Binding-site contacts:
Ligand atom CD1 contacts residue THR43 of chain 2.H at 3.9 Å.
Ligand atom NE1 contacts residue GLN41 of chain 2.H at 2.9 Å (h-bond).
Ligand atom CA contacts residue SER47 of chain 2.G at 3.9 Å.
Ligand atom CG contacts residue SER47 of chain 2.G at 3.8 Å.
Ligand atom CE3 contacts residue HIS27 of chain 2.H at 4.0 Å.
Ligand atom CB contacts residue SER47 of chain 2.G at 3.4 Å.
Ligand atom O contacts residue SER47 of chain 2.G at 2.9 Å (h-bond).
Ligand atom OXT contacts residue THR46 of chain 2.H at 2.8 Å (h-bond).
Ligand atom CA contacts residue THR19 of chain 2.G at 3.7 Å.
Ligand atom CB contacts residue THR19 of chain 2.G at 3.7 Å.
Ligand atom N contacts residue THR24 of chain 2.G at 2.8 Å (h-bond).
Ligand atom CD1 contacts residue SER47 of chain 2.G at 3.5 Å.
Ligand atom NE1 contacts residue ALA40 of chain 2.H at 3.8 Å.
Ligand atom CZ3 contacts residue HIS28 of chain 2.H at 4.0 Å.
Ligand atom C contacts residue THR43 of chain 2.H at 3.5 Å.
Ligand atom CZ2 contacts residue ALA40 of chain 2.H at 3.8 Å (hydrophobic).
Ligand atom OXT contacts residue GLY21 of chain 2.G at 3.8 Å.
Ligand atom CE2 contacts residue ALA40 of chain 2.H at 4.0 Å (hydrophobic).
Ligand atom CH2 contacts residue GLY17 of chain 2.H at 3.5 Å.
Ligand atom O contacts residue THR43 of chain 2.H at 3.6 Å (h-bond).
Ligand atom CZ2 contacts residue THR46 of chain 2.H at 3.9 Å.
Ligand atom C contacts residue GLY21 of chain 2.G at 3.3 Å.
Ligand atom C contacts residue THR46 of chain 2.H at 3.9 Å.
Ligand atom O contacts residue THR19 of chain 2.G at 3.9 Å.
Ligand atom N contacts residue THR19 of chain 2.G at 2.7 Å (h-bond).
Ligand atom O contacts residue GLY21 of chain 2.G at 3.0 Å (h-bond).
Ligand atom OXT contacts residue THR43 of chain 2.H at 2.6 Å (h-bond).
Ligand atom CE3 contacts residue HIS28 of chain 2.H at 4.0 Å.
Ligand atom N contacts residue GLY21 of chain 2.G at 2.8 Å (h-bond).
Ligand atom C contacts residue SER47 of chain 2.G at 3.5 Å.
Ligand atom CZ3 contacts residue GLY17 of chain 2.H at 3.6 Å.
Ligand atom O contacts residue ARG20 of chain 2.G at 3.5 Å.
Ligand atom CD1 contacts residue GLN41 of chain 2.H at 3.6 Å.
Ligand atom CE2 contacts residue GLN41 of chain 2.H at 3.9 Å.
Ligand atom OXT contacts residue HIS45 of chain 2.H at 3.8 Å.
Ligand atom N contacts residue ASP23 of chain 2.G at 3.0 Å (salt-bridge).
Ligand atom CA contacts residue GLY21 of chain 2.G at 3.5 Å.
Ligand atom CB contacts residue THR24 of chain 2.G at 3.6 Å.
Ligand atom CA contacts residue THR24 of chain 2.G at 3.2 Å.
Ligand atom CZ2 contacts residue ILE49 of chain 2.H at 3.9 Å (hydrophobic).

Sequence of chain 2.H:
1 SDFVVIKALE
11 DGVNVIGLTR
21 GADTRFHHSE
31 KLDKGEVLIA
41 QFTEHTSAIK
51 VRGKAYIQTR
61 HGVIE

Sequence of chain 2.G:
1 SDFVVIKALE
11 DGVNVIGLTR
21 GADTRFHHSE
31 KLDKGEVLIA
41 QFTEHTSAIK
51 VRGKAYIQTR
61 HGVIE

A small-molecule ligand and the protein it binds are described below.
Small molecule (SMILES): N[C@@H](Cc1c[nH]c2ccccc12)C(=O)O